Binding-site contacts:
Ligand atom O7 contacts residue SER357 of chain 1.G at 4.2 Å.
Ligand atom C7 contacts residue ASN361 of chain 1.G at 3.3 Å.
Ligand atom C8 contacts residue GLN332 of chain 1.G at 3.8 Å.
Ligand atom C4 contacts residue ASN361 of chain 1.G at 4.2 Å.
Ligand atom C7 contacts residue NAG2 of chain 1.DA at 3.6 Å.
Ligand atom N2 contacts residue NAG2 of chain 1.DA at 3.6 Å.
Ligand atom C2 contacts residue ASN361 of chain 1.G at 2.4 Å.
Ligand atom O7 contacts residue NAG2 of chain 1.DA at 4.3 Å.
Ligand atom C1 contacts residue ASN361 of chain 1.G at 1.4 Å.
Ligand atom O3 contacts residue NAG2 of chain 1.DA at 3.4 Å.
Ligand atom N2 contacts residue ASN361 of chain 1.G at 2.8 Å (h-bond).
Ligand atom C8 contacts residue NAG2 of chain 1.DA at 3.6 Å.
Ligand atom C7 contacts residue SER357 of chain 1.G at 4.4 Å.
Ligand atom C8 contacts residue ASN361 of chain 1.G at 3.8 Å.
Ligand atom C3 contacts residue ASN361 of chain 1.G at 3.7 Å.
Ligand atom C5 contacts residue ASN361 of chain 1.G at 3.7 Å.
Ligand atom C8 contacts residue SER357 of chain 1.G at 3.9 Å.
Ligand atom O5 contacts residue ASN361 of chain 1.G at 2.4 Å (h-bond).
Ligand atom C3 contacts residue NAG2 of chain 1.DA at 4.3 Å.
Ligand atom O7 contacts residue ASN361 of chain 1.G at 3.5 Å (h-bond).

Sequence of chain 1.G:
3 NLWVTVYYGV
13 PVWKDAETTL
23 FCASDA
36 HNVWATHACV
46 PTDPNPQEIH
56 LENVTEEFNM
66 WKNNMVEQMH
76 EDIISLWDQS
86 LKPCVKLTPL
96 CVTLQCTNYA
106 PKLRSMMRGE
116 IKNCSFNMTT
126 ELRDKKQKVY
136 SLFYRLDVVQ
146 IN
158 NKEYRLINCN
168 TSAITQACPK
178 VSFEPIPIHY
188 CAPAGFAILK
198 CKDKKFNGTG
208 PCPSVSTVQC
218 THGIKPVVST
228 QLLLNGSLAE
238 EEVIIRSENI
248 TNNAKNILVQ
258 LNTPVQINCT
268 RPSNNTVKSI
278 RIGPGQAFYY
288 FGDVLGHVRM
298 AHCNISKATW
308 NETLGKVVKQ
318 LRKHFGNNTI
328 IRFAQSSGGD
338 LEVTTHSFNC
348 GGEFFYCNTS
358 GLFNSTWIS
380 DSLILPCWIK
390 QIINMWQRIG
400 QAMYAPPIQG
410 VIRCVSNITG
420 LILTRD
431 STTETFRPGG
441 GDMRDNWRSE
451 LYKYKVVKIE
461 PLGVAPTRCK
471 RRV

This protein binds this small molecule.
Small molecule (SMILES): CC(=O)N[C@@H]1[C@@H](O)[C@H](O)[C@@H](CO)O[C@H]1O